This protein binds this small molecule.
Small molecule (SMILES): NCCCC#Cc1cn([C@H]2C[C@H](O)[C@@H](COP(=O)(O)OP(=O)(O)OP(=O)(O)O)O2)c2ncnc(N)c12

Binding-site contacts:
Ligand atom PA contacts residue LYS371 of chain 1.A at 3.5 Å.
Ligand atom O2A contacts residue MG1 of chain 1.F at 2.1 Å.
Ligand atom O1A contacts residue LYS371 of chain 1.A at 2.8 Å (salt-bridge).
Ligand atom PB contacts residue MG1 of chain 1.F at 3.3 Å.
Ligand atom O2B contacts residue GLN321 of chain 1.A at 3.4 Å (h-bond).
Ligand atom O3' contacts residue ILE322 of chain 1.A at 3.2 Å.
Ligand atom O4' contacts residue ARG281 of chain 1.A at 3.2 Å (salt-bridge).
Ligand atom O3T contacts residue ARG367 of chain 1.A at 2.9 Å (salt-bridge).
Ligand atom C2' contacts residue GLU323 of chain 1.A at 3.4 Å.
Ligand atom O2A contacts residue MG1 of chain 1.E at 2.5 Å.
Ligand atom O3B contacts residue LYS371 of chain 1.A at 3.4 Å (salt-bridge).
Ligand atom C1' contacts residue GLU323 of chain 1.A at 3.4 Å.
Ligand atom O3T contacts residue LYS371 of chain 1.A at 2.7 Å (salt-bridge).
Ligand atom N47 contacts residue ARG368 of chain 1.A at 3.0 Å (salt-bridge).
Ligand atom O1G contacts residue ARG367 of chain 1.A at 3.0 Å (salt-bridge).
Ligand atom O2B contacts residue TYR319 of chain 1.A at 3.0 Å (h-bond).
Ligand atom C2' contacts residue PHE375 of chain 1.A at 3.5 Å (hydrophobic).
Ligand atom O2A contacts residue ASP493 of chain 1.A at 3.2 Å (salt-bridge).
Ligand atom O1B contacts residue PHE375 of chain 1.A at 3.1 Å.
Ligand atom PA contacts residue MG1 of chain 1.E at 3.5 Å.
Ligand atom O2A contacts residue ASP318 of chain 1.A at 3.1 Å (salt-bridge).
Ligand atom O2G contacts residue TYR319 of chain 1.A at 2.7 Å (h-bond).
Ligand atom O2B contacts residue ILE322 of chain 1.A at 3.4 Å (h-bond).
Ligand atom O4' contacts residue EDO1 of chain 1.J at 3.2 Å (h-bond).
Ligand atom O3' contacts residue GLU323 of chain 1.A at 3.0 Å (salt-bridge).
Ligand atom O3' contacts residue PHE375 of chain 1.A at 3.4 Å.
Ligand atom O1G contacts residue SER320 of chain 1.A at 3.3 Å.
Ligand atom C45 contacts residue ARG368 of chain 1.A at 3.4 Å.
Ligand atom O2B contacts residue ASP493 of chain 1.A at 3.0 Å (salt-bridge).
Ligand atom O3A contacts residue LYS371 of chain 1.A at 3.5 Å (salt-bridge).
Ligand atom O2B contacts residue MG1 of chain 1.F at 2.1 Å.
Ligand atom O1G contacts residue GLN321 of chain 1.A at 2.8 Å (h-bond).
Ligand atom O1B contacts residue HIS347 of chain 1.A at 3.0 Å (h-bond).
Ligand atom O2G contacts residue ASP318 of chain 1.A at 2.9 Å (salt-bridge).
Ligand atom C3' contacts residue PHE375 of chain 1.A at 3.5 Å (hydrophobic).
Ligand atom PA contacts residue MG1 of chain 1.F at 3.4 Å.
Ligand atom C4' contacts residue EDO1 of chain 1.J at 3.3 Å.
Ligand atom C5' contacts residue ASP493 of chain 1.A at 3.4 Å.
Ligand atom O2G contacts residue MG1 of chain 1.F at 2.2 Å.
Ligand atom O1B contacts residue GLN321 of chain 1.A at 3.1 Å.

Sequence of chain 1.A:
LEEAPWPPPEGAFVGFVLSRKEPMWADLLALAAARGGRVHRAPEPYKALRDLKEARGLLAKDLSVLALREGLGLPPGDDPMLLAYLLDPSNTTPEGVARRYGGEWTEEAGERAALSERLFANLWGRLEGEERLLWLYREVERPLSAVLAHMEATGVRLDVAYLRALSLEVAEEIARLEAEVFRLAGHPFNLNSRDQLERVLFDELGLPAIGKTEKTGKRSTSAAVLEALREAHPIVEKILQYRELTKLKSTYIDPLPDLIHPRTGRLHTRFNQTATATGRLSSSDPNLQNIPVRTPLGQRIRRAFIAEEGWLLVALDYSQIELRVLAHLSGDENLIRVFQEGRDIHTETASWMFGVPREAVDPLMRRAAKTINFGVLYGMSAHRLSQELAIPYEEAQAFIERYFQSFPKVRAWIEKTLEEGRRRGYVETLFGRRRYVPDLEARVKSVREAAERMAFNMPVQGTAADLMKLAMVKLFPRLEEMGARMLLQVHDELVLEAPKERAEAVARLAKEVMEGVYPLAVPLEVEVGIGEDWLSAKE